Sequence of chain 1.B:
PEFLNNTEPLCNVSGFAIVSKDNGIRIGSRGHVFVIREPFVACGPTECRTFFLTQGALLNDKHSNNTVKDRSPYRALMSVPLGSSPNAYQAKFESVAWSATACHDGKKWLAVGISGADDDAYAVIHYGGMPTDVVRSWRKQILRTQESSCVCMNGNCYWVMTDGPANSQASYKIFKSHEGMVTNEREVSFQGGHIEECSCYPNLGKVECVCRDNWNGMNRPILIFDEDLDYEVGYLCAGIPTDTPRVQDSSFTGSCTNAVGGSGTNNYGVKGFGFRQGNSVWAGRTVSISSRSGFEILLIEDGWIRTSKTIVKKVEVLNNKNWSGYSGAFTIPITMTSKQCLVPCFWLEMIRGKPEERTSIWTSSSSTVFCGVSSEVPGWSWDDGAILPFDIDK

This protein binds this small molecule.
Small molecule (SMILES): CC(=O)N[C@H]1[C@H](O[C@H]2[C@H](O)[C@@H](NC(C)=O)CO[C@@H]2CO)O[C@H](CO)[C@@H](O)[C@@H]1O

Binding-site contacts:
Ligand atom C3 contacts residue ASN12 of chain 1.B at 3.7 Å.
Ligand atom C5 contacts residue ASN12 of chain 1.B at 3.6 Å.
Ligand atom C8 contacts residue CYS11 of chain 1.B at 4.5 Å (hydrophobic).
Ligand atom C7 contacts residue GLY278 of chain 1.B at 4.4 Å.
Ligand atom N2 contacts residue ASN12 of chain 1.B at 2.8 Å (h-bond).
Ligand atom C5 contacts residue GLY278 of chain 1.B at 3.9 Å.
Ligand atom N2 contacts residue LEU10 of chain 1.B at 4.3 Å.
Ligand atom C7 contacts residue ASN12 of chain 1.B at 3.4 Å.
Ligand atom O5 contacts residue ASN12 of chain 1.B at 2.4 Å (h-bond).
Ligand atom C8 contacts residue PRO9 of chain 1.B at 3.9 Å (hydrophobic).
Ligand atom C8 contacts residue CYS341 of chain 1.B at 4.1 Å (hydrophobic).
Ligand atom C2 contacts residue ASN12 of chain 1.B at 2.3 Å.
Ligand atom O7 contacts residue GLY278 of chain 1.B at 4.5 Å.
Ligand atom C8 contacts residue LEU10 of chain 1.B at 3.7 Å (hydrophobic).
Ligand atom C6 contacts residue GLY278 of chain 1.B at 3.9 Å.
Ligand atom O7 contacts residue ASN12 of chain 1.B at 3.5 Å (h-bond).
Ligand atom C4 contacts residue ASN12 of chain 1.B at 4.2 Å.
Ligand atom C8 contacts residue GLY278 of chain 1.B at 3.9 Å.
Ligand atom C7 contacts residue LEU10 of chain 1.B at 4.4 Å (hydrophobic).
Ligand atom C8 contacts residue ASN279 of chain 1.B at 3.4 Å.
Ligand atom C1 contacts residue ASN12 of chain 1.B at 1.4 Å.